Binding-site contacts:
Ligand atom C7 contacts residue ARG220 of chain 1.O at 4.2 Å.
Ligand atom O4 contacts residue ASN240 of chain 2.O at 3.6 Å (h-bond).
Ligand atom O7 contacts residue LYS222 of chain 1.O at 2.7 Å (salt-bridge).
Ligand atom C1 contacts residue ASN169 of chain 2.O at 1.5 Å.
Ligand atom C8 contacts residue LYS222 of chain 1.O at 3.3 Å.
Ligand atom N2 contacts residue ASN240 of chain 2.O at 4.0 Å.
Ligand atom O5 contacts residue ASN240 of chain 2.O at 4.2 Å.
Ligand atom C4 contacts residue ASN169 of chain 2.O at 4.2 Å.
Ligand atom O7 contacts residue ARG220 of chain 1.O at 4.1 Å.
Ligand atom C5 contacts residue ASN169 of chain 2.O at 3.5 Å.
Ligand atom C1 contacts residue ASN240 of chain 2.O at 4.2 Å.
Ligand atom O7 contacts residue SER221 of chain 1.O at 4.1 Å.
Ligand atom N2 contacts residue SER221 of chain 1.O at 3.9 Å.
Ligand atom N2 contacts residue ASN169 of chain 2.O at 3.4 Å (h-bond).
Ligand atom C3 contacts residue ASN240 of chain 2.O at 3.9 Å.
Ligand atom O5 contacts residue ASN169 of chain 2.O at 2.4 Å (h-bond).
Ligand atom C3 contacts residue ASN169 of chain 2.O at 3.6 Å.
Ligand atom C7 contacts residue LYS222 of chain 1.O at 3.4 Å.
Ligand atom C8 contacts residue ASN169 of chain 2.O at 3.4 Å.
Ligand atom C7 contacts residue ASN169 of chain 2.O at 4.0 Å.
Ligand atom C5 contacts residue ASN240 of chain 2.O at 3.9 Å.
Ligand atom C2 contacts residue ASN169 of chain 2.O at 2.8 Å.
Ligand atom C8 contacts residue ARG220 of chain 1.O at 3.8 Å.
Ligand atom O3 contacts residue ASN240 of chain 2.O at 4.2 Å.
Ligand atom C7 contacts residue SER221 of chain 1.O at 4.1 Å.
Ligand atom C4 contacts residue ASN240 of chain 2.O at 4.1 Å.
Ligand atom C2 contacts residue ASN240 of chain 2.O at 4.3 Å.

Sequence of chain 2.O:
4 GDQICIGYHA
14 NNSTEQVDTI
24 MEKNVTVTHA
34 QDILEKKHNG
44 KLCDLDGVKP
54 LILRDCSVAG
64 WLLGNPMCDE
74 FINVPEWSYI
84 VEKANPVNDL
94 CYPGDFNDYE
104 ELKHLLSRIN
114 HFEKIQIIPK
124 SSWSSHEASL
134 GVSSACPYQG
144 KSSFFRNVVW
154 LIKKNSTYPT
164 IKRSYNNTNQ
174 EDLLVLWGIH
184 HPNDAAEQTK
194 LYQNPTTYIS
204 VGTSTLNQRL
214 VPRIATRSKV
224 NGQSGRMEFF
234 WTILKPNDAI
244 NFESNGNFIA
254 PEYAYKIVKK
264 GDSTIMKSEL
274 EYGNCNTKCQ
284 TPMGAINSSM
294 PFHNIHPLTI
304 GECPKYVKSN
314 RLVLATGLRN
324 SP

Sequence of chain 1.O:
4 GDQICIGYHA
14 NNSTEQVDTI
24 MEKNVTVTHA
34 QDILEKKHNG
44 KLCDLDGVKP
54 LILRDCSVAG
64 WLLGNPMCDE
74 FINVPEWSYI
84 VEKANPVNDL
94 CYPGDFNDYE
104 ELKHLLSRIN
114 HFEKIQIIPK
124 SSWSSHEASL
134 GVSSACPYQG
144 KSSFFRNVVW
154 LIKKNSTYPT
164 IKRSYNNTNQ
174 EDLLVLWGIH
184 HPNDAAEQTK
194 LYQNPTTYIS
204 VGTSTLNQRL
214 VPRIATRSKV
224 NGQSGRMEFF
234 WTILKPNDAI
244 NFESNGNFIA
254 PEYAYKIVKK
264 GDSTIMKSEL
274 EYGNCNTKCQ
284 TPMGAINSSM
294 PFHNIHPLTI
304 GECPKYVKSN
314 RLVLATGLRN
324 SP

A small-molecule ligand and the protein it binds are described below.
Small molecule (SMILES): CC(=O)N[C@H]1[C@H](O[C@H]2[C@H](O)[C@@H](NC(C)=O)CO[C@@H]2CO)O[C@H](CO)[C@@H](O)[C@@H]1O